Sequence of chain 1.A:
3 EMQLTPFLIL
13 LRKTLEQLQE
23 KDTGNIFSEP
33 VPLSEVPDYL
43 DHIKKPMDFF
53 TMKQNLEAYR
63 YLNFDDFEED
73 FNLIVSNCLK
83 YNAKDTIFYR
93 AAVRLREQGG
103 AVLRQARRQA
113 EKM

This small molecule binds to this protein.
Small molecule (SMILES): O=C1CNc2ccc(Br)cc2N1

Binding-site contacts:
Ligand atom CAC contacts residue PRO34 of chain 1.A at 3.6 Å (hydrophobic).
Ligand atom CAJ contacts residue PRO34 of chain 1.A at 3.9 Å (hydrophobic).
Ligand atom CAK contacts residue ILE28 of chain 1.A at 3.8 Å (hydrophobic).
Ligand atom NAH contacts residue VAL33 of chain 1.A at 3.8 Å.
Ligand atom CAE contacts residue VAL33 of chain 1.A at 4.1 Å (hydrophobic).
Ligand atom CA contacts residue CYS80 of chain 1.A at 4.5 Å (hydrophobic).
Ligand atom CAD contacts residue PRO34 of chain 1.A at 3.9 Å (hydrophobic).
Ligand atom N contacts residue VAL33 of chain 1.A at 3.7 Å.
Ligand atom CAL contacts residue VAL33 of chain 1.A at 3.8 Å (hydrophobic).
Ligand atom NAH contacts residue PHE90 of chain 1.A at 3.7 Å.
Ligand atom CAJ contacts residue VAL38 of chain 1.A at 4.5 Å (hydrophobic).
Ligand atom O contacts residue ASN84 of chain 1.A at 3.0 Å (h-bond).
Ligand atom CAK contacts residue PRO34 of chain 1.A at 4.4 Å (hydrophobic).
Ligand atom C contacts residue PHE90 of chain 1.A at 4.2 Å (hydrophobic).
Ligand atom C contacts residue VAL33 of chain 1.A at 3.8 Å (hydrophobic).
Ligand atom CAL contacts residue PHE90 of chain 1.A at 3.6 Å (hydrophobic).
Ligand atom BR contacts residue GLU37 of chain 1.A at 3.1 Å.
Ligand atom O contacts residue TYR41 of chain 1.A at 4.4 Å.
Ligand atom CAK contacts residue PHE90 of chain 1.A at 4.1 Å (hydrophobic).
Ligand atom CA contacts residue PHE29 of chain 1.A at 4.1 Å (hydrophobic).
Ligand atom CAD contacts residue ILE28 of chain 1.A at 3.8 Å (hydrophobic).
Ligand atom CAK contacts residue VAL33 of chain 1.A at 4.1 Å (hydrophobic).
Ligand atom NAH contacts residue ASN84 of chain 1.A at 4.5 Å.
Ligand atom CA contacts residue VAL33 of chain 1.A at 3.8 Å (hydrophobic).
Ligand atom C contacts residue ASN84 of chain 1.A at 4.0 Å.
Ligand atom CAJ contacts residue PHE90 of chain 1.A at 3.8 Å (hydrophobic).
Ligand atom O contacts residue CYS80 of chain 1.A at 3.9 Å.
Ligand atom CAE contacts residue PHE90 of chain 1.A at 3.4 Å (hydrophobic).
Ligand atom CA contacts residue ILE28 of chain 1.A at 3.8 Å (hydrophobic).
Ligand atom CAE contacts residue PRO34 of chain 1.A at 4.4 Å (hydrophobic).
Ligand atom BR contacts residue PRO34 of chain 1.A at 4.1 Å.
Ligand atom CAC contacts residue PHE90 of chain 1.A at 4.2 Å (hydrophobic).
Ligand atom N contacts residue ILE28 of chain 1.A at 2.9 Å (h-bond).
Ligand atom O contacts residue VAL33 of chain 1.A at 4.2 Å.
Ligand atom CAE contacts residue VAL38 of chain 1.A at 4.0 Å (hydrophobic).
Ligand atom CAD contacts residue PHE90 of chain 1.A at 4.3 Å (hydrophobic).
Ligand atom BR contacts residue VAL38 of chain 1.A at 4.4 Å.